Sequence of chain 1.A:
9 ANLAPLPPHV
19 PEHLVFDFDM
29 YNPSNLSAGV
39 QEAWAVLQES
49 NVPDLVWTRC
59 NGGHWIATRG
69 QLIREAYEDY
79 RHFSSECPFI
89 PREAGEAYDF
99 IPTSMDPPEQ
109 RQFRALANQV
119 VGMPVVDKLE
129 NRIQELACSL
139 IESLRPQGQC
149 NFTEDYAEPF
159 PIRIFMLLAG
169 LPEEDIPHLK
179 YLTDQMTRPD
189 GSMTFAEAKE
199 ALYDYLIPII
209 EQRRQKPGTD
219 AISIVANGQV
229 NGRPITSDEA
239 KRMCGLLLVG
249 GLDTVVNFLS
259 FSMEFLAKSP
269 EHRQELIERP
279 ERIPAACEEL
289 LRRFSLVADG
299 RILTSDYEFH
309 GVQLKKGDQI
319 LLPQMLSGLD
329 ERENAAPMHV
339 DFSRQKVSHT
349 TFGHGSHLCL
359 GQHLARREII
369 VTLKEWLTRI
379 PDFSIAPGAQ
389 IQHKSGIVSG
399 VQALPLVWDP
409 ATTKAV

A small-molecule ligand and the protein it binds are described below.
Small molecule (SMILES): CC1=CC2=C3C=C(CCCCCCCCC(=O)NC4C5CC6CC(C5)CC4C6)C=CN3[Ru+2]34(N5C=CC=CC5=C5C=CC=CN53)(N3C=CC=CC3=C3C=CC=CN34)N2C=C1

Binding-site contacts:
Ligand atom C44 contacts residue DRB1 of chain 1.D at 0.3 Å.
Ligand atom RU contacts residue DRB1 of chain 1.D at 0.5 Å.
Ligand atom C9 contacts residue DRB1 of chain 1.D at 1.2 Å.
Ligand atom C45 contacts residue DRB1 of chain 1.D at 0.3 Å.
Ligand atom C27 contacts residue DRB1 of chain 1.D at 0.6 Å.
Ligand atom C8 contacts residue DRB1 of chain 1.D at 0.7 Å.
Ligand atom C32 contacts residue DRB1 of chain 1.D at 1.1 Å.
Ligand atom C56 contacts residue DRB1 of chain 1.D at 0.2 Å.
Ligand atom N25 contacts residue DRB1 of chain 1.D at 0.4 Å (h-bond).
Ligand atom C43 contacts residue DRB1 of chain 1.D at 0.3 Å.
Ligand atom C57 contacts residue DRB1 of chain 1.D at 0.1 Å.
Ligand atom C55 contacts residue DRB1 of chain 1.D at 0.2 Å.
Ligand atom C24 contacts residue DRB1 of chain 1.D at 1.1 Å.
Ligand atom O47 contacts residue DRB1 of chain 1.D at 0.2 Å (h-bond).
Ligand atom C53 contacts residue DRB1 of chain 1.D at 0.2 Å.
Ligand atom C50 contacts residue DRB1 of chain 1.D at 0.1 Å.
Ligand atom C3 contacts residue DRB1 of chain 1.D at 0.9 Å.
Ligand atom C4 contacts residue DRB1 of chain 1.D at 0.8 Å.
Ligand atom N2 contacts residue DRB1 of chain 1.D at 0.6 Å (h-bond).
Ligand atom N49 contacts residue DRB1 of chain 1.D at 0.1 Å (h-bond).
Ligand atom C31 contacts residue DRB1 of chain 1.D at 0.9 Å.
Ligand atom C52 contacts residue DRB1 of chain 1.D at 0.2 Å.
Ligand atom C10 contacts residue DRB1 of chain 1.D at 0.6 Å.
Ligand atom C41 contacts residue DRB1 of chain 1.D at 0.5 Å.
Ligand atom C23 contacts residue DRB1 of chain 1.D at 0.9 Å.
Ligand atom C46 contacts residue DRB1 of chain 1.D at 0.2 Å.
Ligand atom C5 contacts residue DRB1 of chain 1.D at 0.8 Å.
Ligand atom C22 contacts residue DRB1 of chain 1.D at 0.3 Å.
Ligand atom C42 contacts residue DRB1 of chain 1.D at 0.6 Å.
Ligand atom C21 contacts residue DRB1 of chain 1.D at 0.9 Å.
Ligand atom N13 contacts residue DRB1 of chain 1.D at 0.6 Å (h-bond).
Ligand atom C51 contacts residue DRB1 of chain 1.D at 0.2 Å.
Ligand atom C39 contacts residue DRB1 of chain 1.D at 0.4 Å.
Ligand atom C58 contacts residue DRB1 of chain 1.D at 0.2 Å.
Ligand atom C48 contacts residue DRB1 of chain 1.D at 0.2 Å.
Ligand atom C40 contacts residue DRB1 of chain 1.D at 0.5 Å.
Ligand atom C11 contacts residue DRB1 of chain 1.D at 1.2 Å.
Ligand atom C54 contacts residue DRB1 of chain 1.D at 0.2 Å.
Ligand atom C59 contacts residue DRB1 of chain 1.D at 0.2 Å.
Ligand atom C20 contacts residue DRB1 of chain 1.D at 0.8 Å.